Sequence of chain 4.A:
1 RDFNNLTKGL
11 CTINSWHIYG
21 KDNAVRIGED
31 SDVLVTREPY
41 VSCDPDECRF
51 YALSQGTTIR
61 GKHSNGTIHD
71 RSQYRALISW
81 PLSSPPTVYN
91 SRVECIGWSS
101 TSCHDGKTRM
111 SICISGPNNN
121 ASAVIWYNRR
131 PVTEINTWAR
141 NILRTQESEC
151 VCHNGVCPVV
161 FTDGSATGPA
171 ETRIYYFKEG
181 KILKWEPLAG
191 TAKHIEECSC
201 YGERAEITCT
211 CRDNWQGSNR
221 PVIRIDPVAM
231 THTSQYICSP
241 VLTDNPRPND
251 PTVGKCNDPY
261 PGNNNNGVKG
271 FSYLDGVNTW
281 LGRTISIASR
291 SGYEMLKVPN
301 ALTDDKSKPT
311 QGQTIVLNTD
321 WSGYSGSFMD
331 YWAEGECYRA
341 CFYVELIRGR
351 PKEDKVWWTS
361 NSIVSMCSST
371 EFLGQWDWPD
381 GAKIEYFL

Binding-site contacts:
Ligand atom O9 contacts residue GLU196 of chain 4.A at 2.8 Å (salt-bridge).
Ligand atom C3 contacts residue TYR324 of chain 4.A at 2.4 Å (hydrophobic).
Ligand atom C1 contacts residue ARG290 of chain 4.A at 3.5 Å.
Ligand atom F1 contacts residue ARG37 of chain 4.A at 3.4 Å.
Ligand atom O4 contacts residue GLU38 of chain 4.A at 2.9 Å (salt-bridge).
Ligand atom O9 contacts residue 9SD1 of chain 4.G at 0.1 Å (h-bond).
Ligand atom C8 contacts residue 9SD1 of chain 4.G at 0.7 Å.
Ligand atom O1B contacts residue ARG212 of chain 4.A at 3.1 Å (salt-bridge).
Ligand atom C2 contacts residue 9SD1 of chain 4.G at 1.2 Å.
Ligand atom O1A contacts residue 9SD1 of chain 4.G at 0.4 Å (h-bond).
Ligand atom O10 contacts residue 9SD1 of chain 4.G at 0.4 Å (h-bond).
Ligand atom C9 contacts residue 9SD1 of chain 4.G at 0.8 Å.
Ligand atom O6 contacts residue TYR324 of chain 4.A at 2.4 Å (h-bond).
Ligand atom N5 contacts residue 9SD1 of chain 4.G at 0.4 Å (h-bond).
Ligand atom C3 contacts residue 9SD1 of chain 4.G at 0.8 Å.
Ligand atom O10 contacts residue ARG71 of chain 4.A at 2.9 Å (salt-bridge).
Ligand atom O7 contacts residue 9SD1 of chain 4.G at 0.8 Å (h-bond).
Ligand atom C1 contacts residue 9SD1 of chain 4.G at 0.6 Å.
Ligand atom C2 contacts residue TYR324 of chain 4.A at 1.4 Å (hydrophobic).
Ligand atom C4 contacts residue 9SD1 of chain 4.G at 0.6 Å.
Ligand atom O4 contacts residue 9SD1 of chain 4.G at 0.8 Å (h-bond).
Ligand atom C10 contacts residue 9SD1 of chain 4.G at 0.3 Å.
Ligand atom C4 contacts residue TYR324 of chain 4.A at 3.1 Å (hydrophobic).
Ligand atom F1 contacts residue 9SD1 of chain 4.G at 0.6 Å.
Ligand atom O1B contacts residue TYR324 of chain 4.A at 3.1 Å (h-bond).
Ligand atom O1A contacts residue ARG37 of chain 4.A at 2.9 Å (salt-bridge).
Ligand atom O6 contacts residue 9SD1 of chain 4.G at 0.6 Å (h-bond).
Ligand atom C3 contacts residue GLU38 of chain 4.A at 3.4 Å.
Ligand atom O1B contacts residue ARG290 of chain 4.A at 2.8 Å (salt-bridge).
Ligand atom C1 contacts residue TYR324 of chain 4.A at 2.4 Å (hydrophobic).
Ligand atom C7 contacts residue 9SD1 of chain 4.G at 0.3 Å.
Ligand atom C11 contacts residue 9SD1 of chain 4.G at 0.3 Å.
Ligand atom F1 contacts residue ASP70 of chain 4.A at 3.2 Å.
Ligand atom C6 contacts residue 9SD1 of chain 4.G at 0.3 Å.
Ligand atom O1B contacts residue 9SD1 of chain 4.G at 0.3 Å (h-bond).
Ligand atom O9 contacts residue ARG144 of chain 4.A at 3.5 Å (salt-bridge).
Ligand atom O1A contacts residue TYR324 of chain 4.A at 3.2 Å.
Ligand atom O1A contacts residue ARG290 of chain 4.A at 2.9 Å (salt-bridge).
Ligand atom C5 contacts residue 9SD1 of chain 4.G at 0.5 Å.
Ligand atom C6 contacts residue TYR324 of chain 4.A at 3.1 Å (hydrophobic).

A protein and the small-molecule ligand that binds it are described below.
Small molecule (SMILES): CC(=O)N[C@@H]1[C@@H](O)[C@@H](F)C(C(=O)O)O[C@H]1[C@H](O)CCO